Sequence of chain 31.B:
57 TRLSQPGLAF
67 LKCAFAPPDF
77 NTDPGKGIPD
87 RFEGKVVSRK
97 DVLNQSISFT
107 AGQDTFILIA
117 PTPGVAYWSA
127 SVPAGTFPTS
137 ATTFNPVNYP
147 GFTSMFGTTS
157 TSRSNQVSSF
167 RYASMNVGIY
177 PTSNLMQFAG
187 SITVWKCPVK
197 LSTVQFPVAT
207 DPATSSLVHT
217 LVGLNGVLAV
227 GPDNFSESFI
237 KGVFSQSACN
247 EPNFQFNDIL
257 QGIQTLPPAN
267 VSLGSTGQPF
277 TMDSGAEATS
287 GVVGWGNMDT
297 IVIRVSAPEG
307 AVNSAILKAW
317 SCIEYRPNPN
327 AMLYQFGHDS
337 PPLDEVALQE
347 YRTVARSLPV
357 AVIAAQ

This small molecule binds to this protein.
Small molecule (SMILES): CC(C)[C@H](NC(=O)[C@H](CCCN=C(N)N)NC(=O)[C@@H](N)CCC(=O)O)C(=O)N[C@H](C=O)CCCCN

Binding-site contacts:
Ligand atom CG2 contacts residue PHE76 of chain 31.B at 3.8 Å (hydrophobic).